Sequence of chain 1.L:
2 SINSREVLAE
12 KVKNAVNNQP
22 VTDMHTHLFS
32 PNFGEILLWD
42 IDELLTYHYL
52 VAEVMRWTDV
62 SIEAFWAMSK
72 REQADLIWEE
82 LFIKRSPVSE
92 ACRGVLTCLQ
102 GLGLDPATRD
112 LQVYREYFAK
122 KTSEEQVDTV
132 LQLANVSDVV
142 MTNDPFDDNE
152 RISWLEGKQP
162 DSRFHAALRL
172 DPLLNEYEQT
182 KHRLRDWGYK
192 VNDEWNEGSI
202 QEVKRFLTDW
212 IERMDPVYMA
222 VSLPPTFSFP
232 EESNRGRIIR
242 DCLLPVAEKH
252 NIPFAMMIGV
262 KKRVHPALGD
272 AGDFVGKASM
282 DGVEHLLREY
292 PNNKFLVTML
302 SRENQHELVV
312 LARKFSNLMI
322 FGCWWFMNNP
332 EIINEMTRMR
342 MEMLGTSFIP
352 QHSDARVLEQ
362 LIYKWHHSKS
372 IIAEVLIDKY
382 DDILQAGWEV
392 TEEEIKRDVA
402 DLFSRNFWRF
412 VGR

The protein below binds the small molecule below.
Small molecule (SMILES): O=C(O)[C@@H](O)C(O)[C@H](O)C(=O)O

Binding-site contacts:
Ligand atom O4 contacts residue TRP326 of chain 1.L at 3.7 Å.
Ligand atom C4 contacts residue HIS49 of chain 1.L at 3.9 Å.
Ligand atom O3 contacts residue ZN1 of chain 1.CB at 3.3 Å.
Ligand atom O1B contacts residue HIS26 of chain 1.L at 3.3 Å (h-bond).
Ligand atom O4 contacts residue HIS49 of chain 1.L at 2.9 Å (h-bond).
Ligand atom C1 contacts residue ZN1 of chain 1.CB at 3.1 Å.
Ligand atom C5 contacts residue ASP355 of chain 1.L at 4.0 Å.
Ligand atom C2 contacts residue ZN1 of chain 1.CB at 3.2 Å.
Ligand atom C4 contacts residue ARG357 of chain 1.L at 3.9 Å.
Ligand atom O1B contacts residue MET258 of chain 1.L at 3.3 Å.
Ligand atom C5 contacts residue ARG357 of chain 1.L at 3.8 Å.
Ligand atom O5B contacts residue TYR50 of chain 1.L at 3.1 Å (h-bond).
Ligand atom O5A contacts residue HIS49 of chain 1.L at 3.0 Å (h-bond).
Ligand atom O2 contacts residue ASP355 of chain 1.L at 3.0 Å (salt-bridge).
Ligand atom C3 contacts residue ZN1 of chain 1.CB at 3.9 Å.
Ligand atom C4 contacts residue TRP326 of chain 1.L at 3.7 Å (hydrophobic).
Ligand atom C3 contacts residue ARG357 of chain 1.L at 3.8 Å.
Ligand atom C3 contacts residue HIS28 of chain 1.L at 4.0 Å.
Ligand atom O5B contacts residue ASP355 of chain 1.L at 3.3 Å (salt-bridge).
Ligand atom O5A contacts residue TYR50 of chain 1.L at 3.4 Å.
Ligand atom O1B contacts residue ZN1 of chain 1.CB at 2.2 Å.
Ligand atom O1B contacts residue ARG170 of chain 1.L at 3.1 Å (salt-bridge).
Ligand atom O5A contacts residue ARG357 of chain 1.L at 2.8 Å (salt-bridge).
Ligand atom O2 contacts residue HIS28 of chain 1.L at 3.8 Å.
Ligand atom O1B contacts residue HIS28 of chain 1.L at 3.1 Å (h-bond).
Ligand atom O1A contacts residue ARG170 of chain 1.L at 2.7 Å (salt-bridge).
Ligand atom O1A contacts residue SER223 of chain 1.L at 3.8 Å.
Ligand atom O5B contacts residue TRP326 of chain 1.L at 4.0 Å.
Ligand atom C5 contacts residue TYR50 of chain 1.L at 3.6 Å (hydrophobic).
Ligand atom C2 contacts residue TRP325 of chain 1.L at 3.7 Å (hydrophobic).
Ligand atom O2 contacts residue ZN1 of chain 1.CB at 2.3 Å.
Ligand atom C1 contacts residue HIS28 of chain 1.L at 3.9 Å.
Ligand atom O2 contacts residue TRP325 of chain 1.L at 2.9 Å (h-bond).
Ligand atom C1 contacts residue MET258 of chain 1.L at 3.9 Å (hydrophobic).
Ligand atom C2 contacts residue TRP326 of chain 1.L at 3.8 Å (hydrophobic).
Ligand atom C1 contacts residue ARG170 of chain 1.L at 3.5 Å.
Ligand atom O4 contacts residue ARG357 of chain 1.L at 3.0 Å (salt-bridge).
Ligand atom O3 contacts residue HIS28 of chain 1.L at 2.8 Å (h-bond).
Ligand atom C5 contacts residue HIS49 of chain 1.L at 3.7 Å.
Ligand atom O3 contacts residue ARG357 of chain 1.L at 3.2 Å (salt-bridge).